Binding-site contacts:
Ligand atom NAD contacts residue LEU52 of chain 1.A at 3.6 Å.
Ligand atom CAV contacts residue GLU196 of chain 1.A at 3.8 Å.
Ligand atom OAH contacts residue ARG288 of chain 1.A at 3.1 Å (salt-bridge).
Ligand atom CAW contacts residue TYR322 of chain 1.A at 3.8 Å (hydrophobic).
Ligand atom NAM contacts residue GLU37 of chain 1.A at 3.5 Å (salt-bridge).
Ligand atom CAL contacts residue TYR322 of chain 1.A at 3.4 Å (hydrophobic).
Ligand atom OAH contacts residue ARG211 of chain 1.A at 3.6 Å (salt-bridge).
Ligand atom OAF contacts residue TYR322 of chain 1.A at 3.6 Å (h-bond).
Ligand atom CAW contacts residue GLU196 of chain 1.A at 3.5 Å.
Ligand atom CAU contacts residue TYR322 of chain 1.A at 3.1 Å (hydrophobic).
Ligand atom SAP contacts residue ASP69 of chain 1.A at 3.4 Å (salt-bridge).
Ligand atom CAI contacts residue TYR322 of chain 1.A at 3.6 Å (hydrophobic).
Ligand atom CAR contacts residue ARG288 of chain 1.A at 3.8 Å.
Ligand atom CAQ contacts residue ARG70 of chain 1.A at 3.9 Å.
Ligand atom CAK contacts residue GLU195 of chain 1.A at 3.8 Å.
Ligand atom OAH contacts residue TYR264 of chain 1.A at 3.1 Å (h-bond).
Ligand atom CAJ contacts residue GLU195 of chain 1.A at 3.8 Å.
Ligand atom NAD contacts residue TRP97 of chain 1.A at 2.6 Å (h-bond).
Ligand atom CAA contacts residue ASN213 of chain 1.A at 3.7 Å.
Ligand atom CAS contacts residue TRP97 of chain 1.A at 3.5 Å (hydrophobic).
Ligand atom OAG contacts residue TYR322 of chain 1.A at 3.5 Å (h-bond).
Ligand atom NAD contacts residue ARG74 of chain 1.A at 3.0 Å (salt-bridge).
Ligand atom CAB contacts residue ARG143 of chain 1.A at 3.8 Å.
Ligand atom CAC contacts residue TRP97 of chain 1.A at 3.9 Å (hydrophobic).
Ligand atom CAJ contacts residue GLU196 of chain 1.A at 3.3 Å.
Ligand atom OAH contacts residue TYR322 of chain 1.A at 3.1 Å (h-bond).
Ligand atom CAA contacts residue GLU195 of chain 1.A at 3.2 Å.
Ligand atom OAG contacts residue GLU196 of chain 1.A at 3.3 Å (salt-bridge).
Ligand atom CAR contacts residue TYR322 of chain 1.A at 3.0 Å (hydrophobic).
Ligand atom OAF contacts residue ARG288 of chain 1.A at 3.1 Å (salt-bridge).
Ligand atom CAS contacts residue ARG74 of chain 1.A at 3.7 Å.
Ligand atom CAA contacts residue ARG211 of chain 1.A at 3.9 Å.
Ligand atom OAG contacts residue GLU146 of chain 1.A at 3.3 Å (salt-bridge).
Ligand atom CAT contacts residue GLU146 of chain 1.A at 3.7 Å.
Ligand atom OAE contacts residue ARG70 of chain 1.A at 2.9 Å (salt-bridge).
Ligand atom NAM contacts residue GLU146 of chain 1.A at 3.2 Å (salt-bridge).
Ligand atom CAK contacts residue ARG143 of chain 1.A at 3.5 Å.
Ligand atom NAM contacts residue TRP97 of chain 1.A at 3.8 Å.
Ligand atom CAL contacts residue GLU196 of chain 1.A at 3.9 Å.
Ligand atom OAF contacts residue ARG36 of chain 1.A at 3.1 Å (salt-bridge).

A small-molecule ligand and the protein it binds are described below.
Small molecule (SMILES): [H]/N=C1\NC(=O)[C@@]2(C=C(C(=O)O)C[C@@H](OC(CC)CC)[C@@H]2NC(C)=O)S1

Sequence of chain 1.A:
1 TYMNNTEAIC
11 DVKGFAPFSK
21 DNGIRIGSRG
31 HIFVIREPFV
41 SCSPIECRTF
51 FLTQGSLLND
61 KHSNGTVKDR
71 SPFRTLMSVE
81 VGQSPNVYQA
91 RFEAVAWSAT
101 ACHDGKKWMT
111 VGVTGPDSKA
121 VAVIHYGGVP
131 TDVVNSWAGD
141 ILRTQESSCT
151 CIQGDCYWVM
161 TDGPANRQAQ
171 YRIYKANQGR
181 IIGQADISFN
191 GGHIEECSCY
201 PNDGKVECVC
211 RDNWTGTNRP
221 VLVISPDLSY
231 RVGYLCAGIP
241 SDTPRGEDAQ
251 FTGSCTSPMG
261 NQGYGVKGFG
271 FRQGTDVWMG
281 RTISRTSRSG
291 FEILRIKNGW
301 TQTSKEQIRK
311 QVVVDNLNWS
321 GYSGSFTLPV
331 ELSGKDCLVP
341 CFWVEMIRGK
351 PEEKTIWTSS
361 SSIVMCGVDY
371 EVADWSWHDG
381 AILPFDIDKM